The small molecule below binds the protein below.
Small molecule (SMILES): CC(C)C[C@H](NC(=O)CNC(=O)[C@H](CCCCN)NC(=O)[C@H](CC(C)C)NC(=O)[C@H](CC(N)=O)NC(=O)[C@H](CCCN=C(N)N)NC(=O)[C@@H](N)CCCN=C(N)N)C(=O)N[C@@H](CC(N)=O)C(=O)N[C@@H](CC(C)C)C(=O)N[C@H]1[C@H](C(N)=O)C1(O)N[C@@H](CC(C)C)C(=O)N[C@H](C=O)CC1=NC=NC1

Binding-site contacts:
Ligand atom CB contacts residue TYR116 of chain 1.A at 3.5 Å (hydrophobic).
Ligand atom CE contacts residue ASP112 of chain 1.A at 3.4 Å.
Ligand atom N contacts residue HIS113 of chain 1.A at 3.8 Å.
Ligand atom CD contacts residue ASP112 of chain 1.A at 3.6 Å.
Ligand atom NH1 contacts residue ASP317 of chain 1.A at 2.5 Å (salt-bridge).
Ligand atom O contacts residue ASN148 of chain 1.A at 3.5 Å (h-bond).
Ligand atom N contacts residue SER147 of chain 1.A at 2.9 Å (h-bond).
Ligand atom CZ contacts residue TYR312 of chain 1.A at 3.9 Å (hydrophobic).
Ligand atom NE contacts residue GLU69 of chain 1.A at 3.1 Å (salt-bridge).
Ligand atom CD1 contacts residue SER147 of chain 1.A at 3.6 Å.
Ligand atom NH2 contacts residue ASP317 of chain 1.A at 2.6 Å (salt-bridge).
Ligand atom C contacts residue SER147 of chain 1.A at 3.5 Å.
Ligand atom NE contacts residue TYR119 of chain 1.A at 3.8 Å.
Ligand atom CD1 contacts residue TYR312 of chain 1.A at 3.5 Å (hydrophobic).
Ligand atom CD1 contacts residue TYR116 of chain 1.A at 3.8 Å (hydrophobic).
Ligand atom N contacts residue CYS149 of chain 1.A at 3.9 Å.
Ligand atom O contacts residue TYR312 of chain 1.A at 3.4 Å.
Ligand atom CG contacts residue CYS149 of chain 1.A at 3.9 Å (hydrophobic).
Ligand atom O contacts residue CYS149 of chain 1.A at 3.8 Å.
Ligand atom NE contacts residue TYR312 of chain 1.A at 2.8 Å (h-bond).
Ligand atom CB contacts residue SER147 of chain 1.A at 3.4 Å.
Ligand atom NH2 contacts residue ARG123 of chain 1.A at 3.8 Å.
Ligand atom CD contacts residue TYR312 of chain 1.A at 3.4 Å (hydrophobic).
Ligand atom CD1 contacts residue ASP112 of chain 1.A at 3.6 Å.
Ligand atom CZ contacts residue TYR119 of chain 1.A at 3.8 Å (hydrophobic).
Ligand atom CZ contacts residue ASP317 of chain 1.A at 3.2 Å.
Ligand atom CA contacts residue SER147 of chain 1.A at 3.2 Å.
Ligand atom NH2 contacts residue TYR119 of chain 1.A at 2.9 Å (h-bond).
Ligand atom C contacts residue CYS149 of chain 1.A at 3.9 Å (hydrophobic).
Ligand atom O contacts residue GLN107 of chain 1.A at 3.2 Å (h-bond).
Ligand atom CD1 contacts residue ILE145 of chain 1.A at 3.7 Å (hydrophobic).
Ligand atom ND2 contacts residue ASN148 of chain 1.A at 3.2 Å (h-bond).
Ligand atom CA contacts residue CYS149 of chain 1.A at 3.8 Å (hydrophobic).
Ligand atom CD2 contacts residue GLN107 of chain 1.A at 3.8 Å.
Ligand atom CD2 contacts residue LEU109 of chain 1.A at 3.7 Å (hydrophobic).
Ligand atom CD2 contacts residue ASP112 of chain 1.A at 3.6 Å.
Ligand atom CZ contacts residue GLU69 of chain 1.A at 3.7 Å.
Ligand atom O contacts residue HIS113 of chain 1.A at 3.1 Å (h-bond).
Ligand atom NH2 contacts residue GLU69 of chain 1.A at 3.0 Å (salt-bridge).
Ligand atom O contacts residue SER147 of chain 1.A at 3.6 Å.

Sequence of chain 1.A:
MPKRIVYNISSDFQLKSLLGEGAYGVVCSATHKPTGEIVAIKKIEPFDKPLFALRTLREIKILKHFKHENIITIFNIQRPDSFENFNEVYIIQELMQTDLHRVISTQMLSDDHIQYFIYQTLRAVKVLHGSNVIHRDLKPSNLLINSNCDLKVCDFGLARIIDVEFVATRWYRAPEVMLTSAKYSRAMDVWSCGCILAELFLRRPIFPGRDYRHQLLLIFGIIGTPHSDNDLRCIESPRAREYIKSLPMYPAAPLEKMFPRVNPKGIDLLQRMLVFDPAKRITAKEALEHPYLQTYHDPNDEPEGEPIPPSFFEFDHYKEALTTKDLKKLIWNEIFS